This small molecule binds to this protein.
Small molecule (SMILES): CC(=O)N[C@@H]1[C@@H](O)[C@H](O)[C@@H](CO)O[C@H]1O

Binding-site contacts:
Ligand atom C2 contacts residue ASN1131 of chain 1.B at 2.7 Å.
Ligand atom O7 contacts residue ASN1131 of chain 1.B at 3.3 Å (h-bond).
Ligand atom C8 contacts residue ASN1131 of chain 1.B at 3.7 Å.
Ligand atom C7 contacts residue ASN1131 of chain 1.B at 2.9 Å.
Ligand atom N2 contacts residue ILE1129 of chain 1.B at 4.3 Å.
Ligand atom C1 contacts residue ASN1131 of chain 1.B at 1.5 Å.
Ligand atom C4 contacts residue ASN1131 of chain 1.B at 4.3 Å.
Ligand atom C6 contacts residue CYS1123 of chain 1.B at 4.4 Å (hydrophobic).
Ligand atom C6 contacts residue CYS1079 of chain 1.B at 4.4 Å (hydrophobic).
Ligand atom C3 contacts residue ASN1131 of chain 1.B at 4.0 Å.
Ligand atom N2 contacts residue ASN1131 of chain 1.B at 2.5 Å (h-bond).
Ligand atom O5 contacts residue ASN1131 of chain 1.B at 2.3 Å (h-bond).
Ligand atom O7 contacts residue ILE1129 of chain 1.B at 4.5 Å.
Ligand atom C5 contacts residue ASN1131 of chain 1.B at 3.6 Å.

Sequence of chain 1.B:
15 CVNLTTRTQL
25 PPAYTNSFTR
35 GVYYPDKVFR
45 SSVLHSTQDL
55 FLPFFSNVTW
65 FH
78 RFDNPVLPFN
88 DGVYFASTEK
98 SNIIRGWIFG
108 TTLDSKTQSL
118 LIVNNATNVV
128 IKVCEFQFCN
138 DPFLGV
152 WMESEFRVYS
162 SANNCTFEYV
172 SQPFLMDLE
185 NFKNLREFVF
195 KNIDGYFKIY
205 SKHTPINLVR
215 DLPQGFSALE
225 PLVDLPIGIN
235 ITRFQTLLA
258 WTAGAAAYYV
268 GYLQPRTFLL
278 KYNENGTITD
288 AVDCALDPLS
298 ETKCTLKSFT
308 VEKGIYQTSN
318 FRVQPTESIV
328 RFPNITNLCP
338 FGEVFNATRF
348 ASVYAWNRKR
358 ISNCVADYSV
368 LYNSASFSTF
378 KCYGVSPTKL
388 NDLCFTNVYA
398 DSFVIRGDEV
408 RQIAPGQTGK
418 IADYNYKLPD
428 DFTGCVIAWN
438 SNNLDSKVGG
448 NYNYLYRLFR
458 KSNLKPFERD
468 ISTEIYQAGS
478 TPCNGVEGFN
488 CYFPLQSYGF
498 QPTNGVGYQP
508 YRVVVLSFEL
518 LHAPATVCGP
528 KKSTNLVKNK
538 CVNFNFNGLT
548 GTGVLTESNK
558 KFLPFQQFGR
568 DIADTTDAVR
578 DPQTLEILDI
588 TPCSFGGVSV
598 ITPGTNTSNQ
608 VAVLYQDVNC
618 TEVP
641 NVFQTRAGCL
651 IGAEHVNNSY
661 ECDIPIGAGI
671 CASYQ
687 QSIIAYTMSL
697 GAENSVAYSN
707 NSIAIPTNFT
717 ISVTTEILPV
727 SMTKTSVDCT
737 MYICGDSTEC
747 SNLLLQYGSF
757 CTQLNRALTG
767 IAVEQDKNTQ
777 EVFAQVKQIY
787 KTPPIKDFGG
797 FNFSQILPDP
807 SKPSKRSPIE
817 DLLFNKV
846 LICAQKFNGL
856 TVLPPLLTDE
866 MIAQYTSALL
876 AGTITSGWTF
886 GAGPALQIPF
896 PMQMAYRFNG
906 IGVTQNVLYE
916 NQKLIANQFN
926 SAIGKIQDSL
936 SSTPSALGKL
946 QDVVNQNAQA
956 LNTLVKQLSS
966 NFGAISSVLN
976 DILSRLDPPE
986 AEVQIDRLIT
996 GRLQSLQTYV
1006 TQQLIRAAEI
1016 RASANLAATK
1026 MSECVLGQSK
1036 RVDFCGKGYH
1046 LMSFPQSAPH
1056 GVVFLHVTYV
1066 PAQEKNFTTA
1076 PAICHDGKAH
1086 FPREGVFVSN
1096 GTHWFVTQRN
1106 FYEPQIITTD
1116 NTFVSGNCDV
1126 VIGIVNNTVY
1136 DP